Sequence of chain 1.A:
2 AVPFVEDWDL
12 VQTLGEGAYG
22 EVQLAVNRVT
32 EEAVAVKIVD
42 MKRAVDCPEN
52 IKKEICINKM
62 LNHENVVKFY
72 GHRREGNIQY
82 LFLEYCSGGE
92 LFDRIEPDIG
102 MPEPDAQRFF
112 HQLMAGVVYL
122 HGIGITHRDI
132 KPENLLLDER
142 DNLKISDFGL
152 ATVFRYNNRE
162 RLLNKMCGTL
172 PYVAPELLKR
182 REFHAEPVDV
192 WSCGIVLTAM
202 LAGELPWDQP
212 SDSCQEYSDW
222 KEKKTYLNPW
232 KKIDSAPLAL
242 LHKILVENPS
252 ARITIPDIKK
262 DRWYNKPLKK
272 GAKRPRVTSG

The protein below binds the small molecule below.
Small molecule (SMILES): Cc1cc2n[nH]c(=O)n2c2ccccc12

Binding-site contacts:
Ligand atom N5 contacts residue ALA36 of chain 1.A at 4.0 Å.
Ligand atom N5 contacts residue LEU15 of chain 1.A at 4.2 Å.
Ligand atom N6 contacts residue CYS87 of chain 1.A at 3.8 Å.
Ligand atom C14 contacts residue VAL23 of chain 1.A at 3.9 Å (hydrophobic).
Ligand atom N5 contacts residue LEU137 of chain 1.A at 3.7 Å.
Ligand atom C1 contacts residue LEU15 of chain 1.A at 3.9 Å (hydrophobic).
Ligand atom C13 contacts residue LEU15 of chain 1.A at 4.0 Å (hydrophobic).
Ligand atom O8 contacts residue LEU84 of chain 1.A at 4.0 Å.
Ligand atom C7 contacts residue GLU85 of chain 1.A at 3.8 Å.
Ligand atom C3 contacts residue CYS87 of chain 1.A at 3.6 Å (hydrophobic).
Ligand atom N6 contacts residue LEU137 of chain 1.A at 3.7 Å.
Ligand atom C7 contacts residue LEU137 of chain 1.A at 3.4 Å (hydrophobic).
Ligand atom C12 contacts residue LEU15 of chain 1.A at 3.4 Å (hydrophobic).
Ligand atom N6 contacts residue TYR86 of chain 1.A at 3.9 Å.
Ligand atom C2 contacts residue LEU15 of chain 1.A at 3.8 Å (hydrophobic).
Ligand atom C4 contacts residue LEU15 of chain 1.A at 3.8 Å (hydrophobic).
Ligand atom C10 contacts residue LEU137 of chain 1.A at 3.6 Å (hydrophobic).
Ligand atom C15 contacts residue VAL23 of chain 1.A at 3.8 Å (hydrophobic).
Ligand atom N5 contacts residue TYR86 of chain 1.A at 3.8 Å.
Ligand atom O8 contacts residue LEU137 of chain 1.A at 4.0 Å.
Ligand atom C4 contacts residue CYS87 of chain 1.A at 4.1 Å (hydrophobic).
Ligand atom C10 contacts residue VAL23 of chain 1.A at 4.1 Å (hydrophobic).
Ligand atom C4 contacts residue LEU137 of chain 1.A at 3.4 Å (hydrophobic).
Ligand atom C7 contacts residue ALA36 of chain 1.A at 3.6 Å (hydrophobic).
Ligand atom O8 contacts residue ALA36 of chain 1.A at 3.9 Å.
Ligand atom C12 contacts residue GLU91 of chain 1.A at 4.1 Å.
Ligand atom O8 contacts residue VAL23 of chain 1.A at 4.1 Å.
Ligand atom C3 contacts residue LEU15 of chain 1.A at 3.8 Å (hydrophobic).
Ligand atom N6 contacts residue GLU85 of chain 1.A at 2.7 Å (salt-bridge).
Ligand atom C13 contacts residue GLY16 of chain 1.A at 3.8 Å.
Ligand atom C11 contacts residue LEU137 of chain 1.A at 4.1 Å (hydrophobic).
Ligand atom C3 contacts residue LEU137 of chain 1.A at 4.0 Å (hydrophobic).
Ligand atom C11 contacts residue LEU15 of chain 1.A at 3.9 Å (hydrophobic).
Ligand atom N6 contacts residue ALA36 of chain 1.A at 3.4 Å.
Ligand atom N5 contacts residue GLU85 of chain 1.A at 3.5 Å (salt-bridge).
Ligand atom N9 contacts residue LEU137 of chain 1.A at 3.2 Å.
Ligand atom N5 contacts residue CYS87 of chain 1.A at 3.1 Å (h-bond).
Ligand atom N9 contacts residue LEU15 of chain 1.A at 4.2 Å.
Ligand atom C12 contacts residue GLY16 of chain 1.A at 4.2 Å.
Ligand atom C15 contacts residue LEU137 of chain 1.A at 4.2 Å (hydrophobic).